This small molecule binds to this protein.
Small molecule (SMILES): COC1=CC=C(C(N)=O)CN1C

Binding-site contacts:
Ligand atom C7 contacts residue TYR262 of chain 1.C at 3.4 Å (hydrophobic).
Ligand atom C5 contacts residue TYR262 of chain 1.C at 3.6 Å (hydrophobic).
Ligand atom N2 contacts residue SER233 of chain 1.C at 3.1 Å (h-bond).
Ligand atom N2 contacts residue ASP217 of chain 1.C at 3.7 Å.
Ligand atom O2 contacts residue TYR44 of chain 1.C at 4.0 Å.
Ligand atom O2 contacts residue TYR224 of chain 1.C at 3.9 Å.
Ligand atom C8 contacts residue TYR40 of chain 1.C at 3.6 Å (hydrophobic).
Ligand atom C2 contacts residue TYR224 of chain 1.C at 3.5 Å (hydrophobic).
Ligand atom C7 contacts residue TYR40 of chain 1.C at 3.5 Å (hydrophobic).
Ligand atom N2 contacts residue ALA218 of chain 1.C at 3.8 Å.
Ligand atom C8 contacts residue TYR224 of chain 1.C at 3.6 Å (hydrophobic).
Ligand atom C5 contacts residue LEU184 of chain 1.C at 4.2 Å (hydrophobic).
Ligand atom C6 contacts residue SER233 of chain 1.C at 3.8 Å.
Ligand atom O2 contacts residue TYR40 of chain 1.C at 3.0 Å (h-bond).
Ligand atom C6 contacts residue TYR224 of chain 1.C at 4.0 Å (hydrophobic).
Ligand atom N1 contacts residue LEU184 of chain 1.C at 3.9 Å.
Ligand atom C8 contacts residue LEU184 of chain 1.C at 3.1 Å (hydrophobic).
Ligand atom C8 contacts residue SAH1 of chain 1.I at 3.4 Å.
Ligand atom C4 contacts residue LEU184 of chain 1.C at 4.0 Å (hydrophobic).
Ligand atom O1 contacts residue ALA218 of chain 1.C at 3.4 Å.
Ligand atom C4 contacts residue TYR224 of chain 1.C at 3.6 Å (hydrophobic).
Ligand atom O1 contacts residue SER221 of chain 1.C at 2.7 Å (h-bond).
Ligand atom O1 contacts residue SER233 of chain 1.C at 3.8 Å.
Ligand atom N1 contacts residue TYR224 of chain 1.C at 3.7 Å.
Ligand atom C6 contacts residue ALA218 of chain 1.C at 3.6 Å (hydrophobic).
Ligand atom N2 contacts residue ASP187 of chain 1.C at 3.4 Å.
Ligand atom C7 contacts residue TYR45 of chain 1.C at 4.2 Å (hydrophobic).
Ligand atom C6 contacts residue SER221 of chain 1.C at 3.8 Å.
Ligand atom C1 contacts residue TYR40 of chain 1.C at 4.1 Å (hydrophobic).
Ligand atom C3 contacts residue TYR224 of chain 1.C at 3.6 Å (hydrophobic).
Ligand atom C5 contacts residue TYR44 of chain 1.C at 4.2 Å (hydrophobic).
Ligand atom O1 contacts residue TYR224 of chain 1.C at 4.2 Å.
Ligand atom C2 contacts residue LEU184 of chain 1.C at 4.0 Å (hydrophobic).
Ligand atom C5 contacts residue TYR224 of chain 1.C at 3.8 Å (hydrophobic).
Ligand atom C3 contacts residue LEU184 of chain 1.C at 3.9 Å (hydrophobic).
Ligand atom C7 contacts residue TYR44 of chain 1.C at 3.1 Å (hydrophobic).
Ligand atom C4 contacts residue TYR262 of chain 1.C at 3.7 Å (hydrophobic).
Ligand atom C7 contacts residue LEU184 of chain 1.C at 3.8 Å (hydrophobic).
Ligand atom O1 contacts residue TYR223 of chain 1.C at 4.1 Å.
Ligand atom C1 contacts residue TYR224 of chain 1.C at 3.6 Å (hydrophobic).

Sequence of chain 1.C:
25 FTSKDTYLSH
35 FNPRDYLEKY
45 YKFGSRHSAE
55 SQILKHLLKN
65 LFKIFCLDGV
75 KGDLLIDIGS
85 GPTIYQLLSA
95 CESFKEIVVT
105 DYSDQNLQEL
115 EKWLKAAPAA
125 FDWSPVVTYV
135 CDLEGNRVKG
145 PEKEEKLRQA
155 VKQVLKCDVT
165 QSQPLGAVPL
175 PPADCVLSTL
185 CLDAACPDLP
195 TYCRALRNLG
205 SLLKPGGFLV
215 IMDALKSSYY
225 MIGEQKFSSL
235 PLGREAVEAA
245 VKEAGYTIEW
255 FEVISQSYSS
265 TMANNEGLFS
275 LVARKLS